Sequence of chain 1.A:
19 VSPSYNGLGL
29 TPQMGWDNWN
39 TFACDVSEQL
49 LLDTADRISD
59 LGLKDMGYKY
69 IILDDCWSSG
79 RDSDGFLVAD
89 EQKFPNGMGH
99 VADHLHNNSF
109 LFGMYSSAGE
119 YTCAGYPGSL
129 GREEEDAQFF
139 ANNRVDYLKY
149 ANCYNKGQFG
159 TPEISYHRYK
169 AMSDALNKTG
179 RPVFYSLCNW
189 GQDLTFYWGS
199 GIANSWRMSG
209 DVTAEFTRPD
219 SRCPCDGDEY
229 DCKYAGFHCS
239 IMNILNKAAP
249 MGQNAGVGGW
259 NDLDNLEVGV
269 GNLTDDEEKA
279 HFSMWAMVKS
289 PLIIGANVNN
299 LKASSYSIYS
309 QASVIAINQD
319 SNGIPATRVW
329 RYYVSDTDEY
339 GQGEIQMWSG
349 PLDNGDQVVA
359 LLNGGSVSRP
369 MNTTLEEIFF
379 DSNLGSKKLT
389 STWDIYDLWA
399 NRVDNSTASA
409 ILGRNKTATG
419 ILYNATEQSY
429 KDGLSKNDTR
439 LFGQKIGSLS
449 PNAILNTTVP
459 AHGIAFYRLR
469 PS

Binding-site contacts:
Ligand atom C6 contacts residue SER302 of chain 1.A at 4.1 Å.
Ligand atom C3 contacts residue ASP273 of chain 1.A at 4.3 Å.
Ligand atom C3 contacts residue ASN403 of chain 1.A at 3.8 Å.
Ligand atom C4 contacts residue ASP273 of chain 1.A at 4.3 Å.
Ligand atom O6 contacts residue SER302 of chain 1.A at 3.4 Å (h-bond).
Ligand atom O4 contacts residue ASP273 of chain 1.A at 3.1 Å.
Ligand atom C5 contacts residue SER302 of chain 1.A at 3.8 Å.
Ligand atom O7 contacts residue ASN403 of chain 1.A at 4.3 Å.
Ligand atom N2 contacts residue ASN403 of chain 1.A at 3.0 Å (h-bond).
Ligand atom C1 contacts residue ASN403 of chain 1.A at 1.4 Å.
Ligand atom O6 contacts residue LYS300 of chain 1.A at 4.5 Å.
Ligand atom O5 contacts residue SER302 of chain 1.A at 4.1 Å.
Ligand atom C5 contacts residue ASN403 of chain 1.A at 3.6 Å.
Ligand atom C1 contacts residue SER302 of chain 1.A at 4.3 Å.
Ligand atom C4 contacts residue ASN403 of chain 1.A at 4.2 Å.
Ligand atom C7 contacts residue ASN403 of chain 1.A at 3.8 Å.
Ligand atom C2 contacts residue ASN403 of chain 1.A at 2.5 Å.
Ligand atom O5 contacts residue ASN403 of chain 1.A at 2.3 Å (h-bond).

A small-molecule ligand and the protein it binds are described below.
Small molecule (SMILES): CC(=O)N[C@@H]1[C@@H](O)[C@H](O)[C@@H](CO)O[C@H]1O